Sequence of chain 1.G:
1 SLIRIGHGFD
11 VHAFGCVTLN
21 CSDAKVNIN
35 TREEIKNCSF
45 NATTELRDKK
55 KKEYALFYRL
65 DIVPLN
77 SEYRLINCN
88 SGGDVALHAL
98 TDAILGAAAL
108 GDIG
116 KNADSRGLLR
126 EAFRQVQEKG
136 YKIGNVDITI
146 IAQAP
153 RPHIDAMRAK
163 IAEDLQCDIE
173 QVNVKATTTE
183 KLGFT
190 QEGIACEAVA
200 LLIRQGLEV

Sequence of chain 1.H:
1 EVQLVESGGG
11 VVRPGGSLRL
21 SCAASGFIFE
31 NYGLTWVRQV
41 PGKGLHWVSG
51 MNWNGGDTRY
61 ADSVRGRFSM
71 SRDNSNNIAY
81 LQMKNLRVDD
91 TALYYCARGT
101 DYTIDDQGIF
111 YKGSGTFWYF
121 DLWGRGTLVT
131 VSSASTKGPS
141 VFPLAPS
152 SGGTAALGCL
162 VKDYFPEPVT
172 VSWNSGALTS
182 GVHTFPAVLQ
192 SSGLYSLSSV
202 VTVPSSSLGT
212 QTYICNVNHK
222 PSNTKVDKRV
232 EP

Binding-site contacts:
Ligand atom O5 contacts residue TYR58 of chain 1.G at 4.0 Å.
Ligand atom C1 contacts residue TYR58 of chain 1.G at 3.2 Å (hydrophobic).
Ligand atom C4 contacts residue ASN41 of chain 1.G at 4.2 Å.
Ligand atom C7 contacts residue LEU60 of chain 1.G at 4.3 Å (hydrophobic).
Ligand atom C3 contacts residue ASN41 of chain 1.G at 3.9 Å.
Ligand atom C8 contacts residue ASN41 of chain 1.G at 3.3 Å.
Ligand atom C1 contacts residue ASN41 of chain 1.G at 1.4 Å.
Ligand atom C3 contacts residue TYR58 of chain 1.G at 4.0 Å (hydrophobic).
Ligand atom O7 contacts residue LEU60 of chain 1.G at 4.1 Å.
Ligand atom C6 contacts residue GLU30 of chain 1.H at 4.3 Å.
Ligand atom O6 contacts residue GLU30 of chain 1.H at 3.5 Å (salt-bridge).
Ligand atom C2 contacts residue TYR58 of chain 1.G at 3.9 Å (hydrophobic).
Ligand atom C8 contacts residue LEU60 of chain 1.G at 3.5 Å (hydrophobic).
Ligand atom O4 contacts residue GLU30 of chain 1.H at 4.0 Å.
Ligand atom O7 contacts residue ASN41 of chain 1.G at 3.5 Å (h-bond).
Ligand atom C5 contacts residue GLU30 of chain 1.H at 4.4 Å.
Ligand atom O5 contacts residue ASN41 of chain 1.G at 2.3 Å (h-bond).
Ligand atom C8 contacts residue TYR58 of chain 1.G at 3.8 Å (hydrophobic).
Ligand atom C5 contacts residue TYR58 of chain 1.G at 3.8 Å (hydrophobic).
Ligand atom C5 contacts residue ASN41 of chain 1.G at 3.6 Å.
Ligand atom C8 contacts residue ALA59 of chain 1.G at 3.6 Å (hydrophobic).
Ligand atom N2 contacts residue ASN41 of chain 1.G at 2.6 Å (h-bond).
Ligand atom C7 contacts residue ASN41 of chain 1.G at 2.9 Å.
Ligand atom N2 contacts residue TYR58 of chain 1.G at 3.4 Å.
Ligand atom C7 contacts residue TYR58 of chain 1.G at 4.2 Å (hydrophobic).
Ligand atom C2 contacts residue ASN41 of chain 1.G at 2.5 Å.

A protein and the small-molecule ligand that binds it are described below.
Small molecule (SMILES): CC(=O)N[C@@H]1[C@@H](O)[C@H](O)[C@@H](CO)O[C@H]1O